Binding-site contacts:
Ligand atom C08 contacts residue ALA117 of chain 1.A at 3.8 Å (hydrophobic).
Ligand atom C22 contacts residue ALA169 of chain 1.A at 3.5 Å (hydrophobic).
Ligand atom C29 contacts residue SER194 of chain 1.A at 3.5 Å.
Ligand atom C14 contacts residue ILE119 of chain 1.A at 3.6 Å (hydrophobic).
Ligand atom O01 contacts residue PHE115 of chain 1.A at 3.5 Å.
Ligand atom C16 contacts residue ILE184 of chain 1.A at 3.2 Å (hydrophobic).
Ligand atom O01 contacts residue THR97 of chain 1.A at 3.6 Å.
Ligand atom C13 contacts residue ILE119 of chain 1.A at 3.4 Å (hydrophobic).
Ligand atom C22 contacts residue PHE147 of chain 1.A at 3.8 Å (hydrophobic).
Ligand atom F26 contacts residue ALA145 of chain 1.A at 2.9 Å.
Ligand atom F25 contacts residue ALA145 of chain 1.A at 3.0 Å.
Ligand atom C21 contacts residue ILE182 of chain 1.A at 3.4 Å (hydrophobic).
Ligand atom F26 contacts residue ALA169 of chain 1.A at 2.5 Å.
Ligand atom F26 contacts residue PHE147 of chain 1.A at 2.6 Å.
Ligand atom N19 contacts residue LEU220 of chain 1.A at 3.1 Å.
Ligand atom N02 contacts residue THR97 of chain 1.A at 3.4 Å.
Ligand atom N20 contacts residue ILE184 of chain 1.A at 3.8 Å.
Ligand atom C04 contacts residue TYR193 of chain 1.A at 3.8 Å (hydrophobic).
Ligand atom C30 contacts residue TYR193 of chain 1.A at 3.8 Å (hydrophobic).
Ligand atom C12 contacts residue ILE119 of chain 1.A at 3.4 Å (hydrophobic).
Ligand atom N02 contacts residue PHE115 of chain 1.A at 3.6 Å.
Ligand atom C22 contacts residue ALA145 of chain 1.A at 3.6 Å (hydrophobic).
Ligand atom C08 contacts residue MET241 of chain 1.A at 3.6 Å (hydrophobic).
Ligand atom C29 contacts residue TYR193 of chain 1.A at 3.5 Å (hydrophobic).
Ligand atom C07 contacts residue TYR193 of chain 1.A at 3.6 Å (hydrophobic).
Ligand atom C30 contacts residue PHE115 of chain 1.A at 3.6 Å (hydrophobic).
Ligand atom N28 contacts residue TYR193 of chain 1.A at 3.4 Å.
Ligand atom C17 contacts residue ILE184 of chain 1.A at 3.4 Å (hydrophobic).
Ligand atom F24 contacts residue ILE182 of chain 1.A at 3.6 Å.
Ligand atom C05 contacts residue TYR193 of chain 1.A at 3.3 Å (hydrophobic).
Ligand atom F25 contacts residue VAL171 of chain 1.A at 3.1 Å.
Ligand atom C29 contacts residue VAL195 of chain 1.A at 3.4 Å (hydrophobic).
Ligand atom F24 contacts residue ALA169 of chain 1.A at 3.3 Å.
Ligand atom N20 contacts residue ILE182 of chain 1.A at 3.3 Å.
Ligand atom N20 contacts residue PHE147 of chain 1.A at 3.4 Å.
Ligand atom O10 contacts residue ILE95 of chain 1.A at 3.3 Å.
Ligand atom C21 contacts residue PHE147 of chain 1.A at 3.8 Å (hydrophobic).
Ligand atom O23 contacts residue LEU220 of chain 1.A at 3.2 Å.
Ligand atom F26 contacts residue MET146 of chain 1.A at 3.2 Å.
Ligand atom C06 contacts residue TYR193 of chain 1.A at 3.8 Å (hydrophobic).

Sequence of chain 1.A:
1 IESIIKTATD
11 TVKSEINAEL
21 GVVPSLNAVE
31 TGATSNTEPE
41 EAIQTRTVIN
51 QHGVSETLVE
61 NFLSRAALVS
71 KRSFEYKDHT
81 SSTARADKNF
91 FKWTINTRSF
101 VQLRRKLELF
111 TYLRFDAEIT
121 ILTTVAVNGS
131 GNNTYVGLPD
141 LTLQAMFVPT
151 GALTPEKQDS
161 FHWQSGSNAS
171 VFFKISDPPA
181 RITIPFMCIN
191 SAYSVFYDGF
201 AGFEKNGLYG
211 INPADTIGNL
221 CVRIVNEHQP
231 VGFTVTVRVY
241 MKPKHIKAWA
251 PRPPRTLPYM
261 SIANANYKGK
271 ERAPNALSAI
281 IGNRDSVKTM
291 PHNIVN

Sequence of chain 1.B:
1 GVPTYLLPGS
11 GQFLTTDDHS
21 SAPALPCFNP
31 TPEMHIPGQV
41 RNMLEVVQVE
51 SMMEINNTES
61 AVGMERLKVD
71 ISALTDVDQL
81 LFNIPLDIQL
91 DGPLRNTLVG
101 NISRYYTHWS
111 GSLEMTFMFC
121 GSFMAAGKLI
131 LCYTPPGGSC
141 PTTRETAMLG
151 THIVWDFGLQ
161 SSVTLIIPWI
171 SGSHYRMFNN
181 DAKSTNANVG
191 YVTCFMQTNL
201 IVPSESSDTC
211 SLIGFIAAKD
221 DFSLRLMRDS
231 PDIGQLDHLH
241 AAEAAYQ

This small molecule binds to this protein.
Small molecule (SMILES): Cc1cc(-c2noc(C(F)(F)F)n2)ccc1OCCCc1cc(C(=O)N(C)C)no1